Binding-site contacts:
Ligand atom C6 contacts residue ASN93 of chain 42.F at 3.1 Å.
Ligand atom C1 contacts residue ARG77 of chain 42.F at 3.1 Å.
Ligand atom O1A contacts residue TYR72 of chain 42.F at 3.1 Å.
Ligand atom C3 contacts residue GLY78 of chain 42.F at 4.1 Å.
Ligand atom C1 contacts residue TYR72 of chain 42.F at 4.0 Å (hydrophobic).
Ligand atom O4 contacts residue ASN80 of chain 42.F at 4.0 Å.
Ligand atom O4 contacts residue GLY78 of chain 42.F at 3.2 Å.
Ligand atom C5 contacts residue ASN93 of chain 42.F at 4.1 Å.
Ligand atom C1 contacts residue SER89 of chain 42.F at 4.2 Å.
Ligand atom C2 contacts residue GLY78 of chain 42.F at 4.1 Å.
Ligand atom O8 contacts residue TYR72 of chain 42.F at 3.9 Å.
Ligand atom C1 contacts residue GLY78 of chain 42.F at 4.1 Å.
Ligand atom O4 contacts residue ILE79 of chain 42.F at 3.6 Å (h-bond).
Ligand atom O1A contacts residue SER89 of chain 42.F at 4.1 Å.
Ligand atom C11 contacts residue ASP85 of chain 41.F at 4.2 Å.
Ligand atom C10 contacts residue TYR72 of chain 42.F at 4.1 Å (hydrophobic).
Ligand atom C3 contacts residue VAL296 of chain 42.F at 3.7 Å (hydrophobic).
Ligand atom C3 contacts residue GLY78 of chain 42.F at 3.9 Å.
Ligand atom O8 contacts residue GLU87 of chain 42.F at 3.9 Å.
Ligand atom O1B contacts residue ARG77 of chain 42.F at 2.5 Å (salt-bridge).
Ligand atom C3 contacts residue ARG77 of chain 42.F at 4.1 Å.
Ligand atom O3 contacts residue GLY78 of chain 42.F at 3.6 Å.
Ligand atom N5 contacts residue TYR72 of chain 42.F at 3.0 Å (h-bond).
Ligand atom C6 contacts residue ARG77 of chain 42.F at 4.3 Å.
Ligand atom O4 contacts residue TYR72 of chain 42.F at 3.8 Å.
Ligand atom C5 contacts residue TYR72 of chain 42.F at 3.5 Å (hydrophobic).
Ligand atom O8 contacts residue ARG77 of chain 42.F at 3.1 Å (salt-bridge).
Ligand atom O1B contacts residue SER89 of chain 42.F at 3.5 Å (h-bond).
Ligand atom C3 contacts residue HIS298 of chain 42.F at 4.1 Å.
Ligand atom O6 contacts residue ASN93 of chain 42.F at 3.0 Å (h-bond).
Ligand atom O4 contacts residue HIS298 of chain 42.F at 3.0 Å (h-bond).
Ligand atom O4 contacts residue THR291 of chain 42.F at 3.4 Å.
Ligand atom C4 contacts residue HIS298 of chain 42.F at 4.0 Å.
Ligand atom O3 contacts residue VAL296 of chain 42.F at 4.3 Å.
Ligand atom C4 contacts residue TYR72 of chain 42.F at 3.4 Å (hydrophobic).
Ligand atom C6 contacts residue TYR72 of chain 42.F at 3.8 Å (hydrophobic).
Ligand atom O1A contacts residue ARG77 of chain 42.F at 3.0 Å (salt-bridge).
Ligand atom O1A contacts residue GLY78 of chain 42.F at 3.7 Å.
Ligand atom C4 contacts residue GLY78 of chain 42.F at 3.4 Å.
Ligand atom C8 contacts residue ARG77 of chain 42.F at 4.1 Å.

This protein binds this small molecule.
Small molecule (SMILES): CC(=O)N[C@@H]1[C@@H](O[C@@H]2O[C@H](CO)[C@H](O)[C@H](O[C@]3(C(=O)O)C[C@H](O)[C@@H](NC(C)=O)[C@H]([C@H](O)[C@H](O)CO)O3)[C@H]2O)[C@H](O)[C@@H](CO[C@]2(C(=O)O)C[C@H](O)[C@@H](NC(C)=O)[C@H]([C@H](O)[C@H](O)CO)O2)O[C@H]1O

Sequence of chain 42.F:
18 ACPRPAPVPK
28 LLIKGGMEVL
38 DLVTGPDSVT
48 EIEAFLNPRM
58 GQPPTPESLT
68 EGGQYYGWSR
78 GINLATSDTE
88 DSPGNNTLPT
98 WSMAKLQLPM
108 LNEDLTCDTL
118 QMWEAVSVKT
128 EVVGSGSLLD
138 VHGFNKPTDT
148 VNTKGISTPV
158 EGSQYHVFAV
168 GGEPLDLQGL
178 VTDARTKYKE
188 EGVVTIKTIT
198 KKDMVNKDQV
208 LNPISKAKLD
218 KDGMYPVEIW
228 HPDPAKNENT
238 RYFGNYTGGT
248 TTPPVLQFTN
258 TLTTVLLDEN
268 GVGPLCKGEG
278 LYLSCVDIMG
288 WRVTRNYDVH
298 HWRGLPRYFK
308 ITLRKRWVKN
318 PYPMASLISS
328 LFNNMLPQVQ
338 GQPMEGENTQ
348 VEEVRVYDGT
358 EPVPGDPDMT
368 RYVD

Sequence of chain 41.F:
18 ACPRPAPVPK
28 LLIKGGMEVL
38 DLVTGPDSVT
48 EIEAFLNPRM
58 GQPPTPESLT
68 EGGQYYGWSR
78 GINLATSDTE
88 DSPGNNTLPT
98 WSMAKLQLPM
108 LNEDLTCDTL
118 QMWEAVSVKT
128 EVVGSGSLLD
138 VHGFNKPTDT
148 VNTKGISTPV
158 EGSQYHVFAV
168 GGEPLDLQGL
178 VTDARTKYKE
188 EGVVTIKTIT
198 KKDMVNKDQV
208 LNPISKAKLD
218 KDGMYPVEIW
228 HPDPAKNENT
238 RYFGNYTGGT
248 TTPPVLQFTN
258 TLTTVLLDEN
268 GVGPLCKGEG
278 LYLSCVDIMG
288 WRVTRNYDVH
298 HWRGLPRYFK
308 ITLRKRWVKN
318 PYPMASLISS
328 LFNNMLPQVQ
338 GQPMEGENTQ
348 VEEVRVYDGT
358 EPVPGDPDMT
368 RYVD